Sequence of chain 1.R:
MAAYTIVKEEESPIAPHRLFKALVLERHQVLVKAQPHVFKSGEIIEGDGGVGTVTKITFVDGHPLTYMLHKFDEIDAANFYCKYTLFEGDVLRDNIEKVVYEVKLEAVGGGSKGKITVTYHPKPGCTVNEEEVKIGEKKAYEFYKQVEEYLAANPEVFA

A small-molecule ligand and the protein it binds are described below.
Small molecule (SMILES): O=S(=O)(O)c1cccc2cccc(Nc3ccccc3)c12

Binding-site contacts:
Ligand atom C15 contacts residue LYS144 of chain 1.R at 4.1 Å.
Ligand atom C3 contacts residue TYR147 of chain 1.R at 4.1 Å (hydrophobic).
Ligand atom C10 contacts residue TYR147 of chain 1.R at 3.8 Å (hydrophobic).
Ligand atom C8 contacts residue LYS151 of chain 1.R at 4.0 Å.
Ligand atom O2 contacts residue GLU148 of chain 1.R at 3.8 Å.
Ligand atom C11 contacts residue TYR147 of chain 1.R at 4.5 Å (hydrophobic).
Ligand atom C5 contacts residue TYR147 of chain 1.R at 4.0 Å (hydrophobic).
Ligand atom O3 contacts residue TYR147 of chain 1.R at 3.8 Å.
Ligand atom C4 contacts residue TYR147 of chain 1.R at 4.1 Å (hydrophobic).
Ligand atom C16 contacts residue TYR147 of chain 1.R at 3.7 Å (hydrophobic).
Ligand atom C6 contacts residue LYS151 of chain 1.R at 3.9 Å.
Ligand atom C2 contacts residue TYR147 of chain 1.R at 4.0 Å (hydrophobic).
Ligand atom C9 contacts residue TYR147 of chain 1.R at 4.4 Å (hydrophobic).
Ligand atom C9 contacts residue LYS151 of chain 1.R at 4.3 Å.
Ligand atom N contacts residue TYR147 of chain 1.R at 4.2 Å.
Ligand atom C1 contacts residue TYR147 of chain 1.R at 3.8 Å (hydrophobic).
Ligand atom C7 contacts residue LYS151 of chain 1.R at 3.6 Å.
Ligand atom C15 contacts residue GLU143 of chain 1.R at 3.8 Å.
Ligand atom O3 contacts residue GLU148 of chain 1.R at 4.3 Å.
Ligand atom C14 contacts residue GLU143 of chain 1.R at 4.3 Å.